Binding-site contacts:
Ligand atom C10 contacts residue LEU191 of chain 1.C at 4.2 Å (hydrophobic).
Ligand atom O8 contacts residue TYR92 of chain 1.C at 2.9 Å (h-bond).
Ligand atom O8 contacts residue TRP148 of chain 1.C at 4.0 Å.
Ligand atom C10 contacts residue THR130 of chain 1.C at 3.7 Å.
Ligand atom C11 contacts residue THR130 of chain 1.C at 3.5 Å.
Ligand atom C9 contacts residue HIS180 of chain 1.C at 3.6 Å.
Ligand atom C11 contacts residue TRP148 of chain 1.C at 3.9 Å (hydrophobic).
Ligand atom C5 contacts residue THR130 of chain 1.C at 3.9 Å.
Ligand atom C8 contacts residue TYR92 of chain 1.C at 3.7 Å (hydrophobic).
Ligand atom O7 contacts residue LEU191 of chain 1.C at 4.3 Å.
Ligand atom C9 contacts residue GLU187 of chain 1.C at 3.3 Å.
Ligand atom C9 contacts residue TRP148 of chain 1.C at 3.9 Å (hydrophobic).
Ligand atom C10 contacts residue TRP148 of chain 1.C at 4.3 Å (hydrophobic).
Ligand atom N5 contacts residue TRP148 of chain 1.C at 4.1 Å.
Ligand atom C1 contacts residue ARG132 of chain 1.C at 3.9 Å.
Ligand atom C8 contacts residue TRP148 of chain 1.C at 4.2 Å (hydrophobic).
Ligand atom O9 contacts residue TYR92 of chain 1.C at 4.2 Å.
Ligand atom O9 contacts residue HIS180 of chain 1.C at 4.0 Å.
Ligand atom C8 contacts residue GLU187 of chain 1.C at 4.3 Å.
Ligand atom O10 contacts residue LEU191 of chain 1.C at 3.1 Å.
Ligand atom O1A contacts residue THR131 of chain 1.C at 3.8 Å.
Ligand atom C8 contacts residue SER225 of chain 1.C at 4.2 Å.
Ligand atom C6 contacts residue THR130 of chain 1.C at 4.3 Å.
Ligand atom C4 contacts residue THR130 of chain 1.C at 3.5 Å.
Ligand atom C9 contacts residue LEU191 of chain 1.C at 4.3 Å (hydrophobic).
Ligand atom O4 contacts residue THR130 of chain 1.C at 3.7 Å.
Ligand atom O9 contacts residue SER183 of chain 1.C at 3.8 Å.
Ligand atom C11 contacts residue GLY129 of chain 1.C at 3.5 Å.
Ligand atom O9 contacts residue GLU187 of chain 1.C at 1.9 Å (salt-bridge).
Ligand atom C9 contacts residue TYR92 of chain 1.C at 3.2 Å (hydrophobic).
Ligand atom O1B contacts residue THR131 of chain 1.C at 2.9 Å (h-bond).
Ligand atom O9 contacts residue SER225 of chain 1.C at 2.7 Å (h-bond).
Ligand atom O1B contacts residue ARG132 of chain 1.C at 3.8 Å.
Ligand atom C1 contacts residue THR131 of chain 1.C at 3.8 Å.
Ligand atom O10 contacts residue VAL150 of chain 1.C at 4.1 Å.
Ligand atom O1A contacts residue ARG132 of chain 1.C at 3.3 Å.
Ligand atom N5 contacts residue THR130 of chain 1.C at 3.0 Å (h-bond).
Ligand atom C11 contacts residue VAL150 of chain 1.C at 4.1 Å (hydrophobic).
Ligand atom C7 contacts residue TRP148 of chain 1.C at 4.0 Å (hydrophobic).
Ligand atom C9 contacts residue SER225 of chain 1.C at 3.2 Å.

A protein and the small-molecule ligand that binds it are described below.
Small molecule (SMILES): CC(=O)N[C@H]1[C@H]([C@H](O)[C@H](O)CO)O[C@@](O)(C(=O)O)C[C@@H]1O

Sequence of chain 1.C:
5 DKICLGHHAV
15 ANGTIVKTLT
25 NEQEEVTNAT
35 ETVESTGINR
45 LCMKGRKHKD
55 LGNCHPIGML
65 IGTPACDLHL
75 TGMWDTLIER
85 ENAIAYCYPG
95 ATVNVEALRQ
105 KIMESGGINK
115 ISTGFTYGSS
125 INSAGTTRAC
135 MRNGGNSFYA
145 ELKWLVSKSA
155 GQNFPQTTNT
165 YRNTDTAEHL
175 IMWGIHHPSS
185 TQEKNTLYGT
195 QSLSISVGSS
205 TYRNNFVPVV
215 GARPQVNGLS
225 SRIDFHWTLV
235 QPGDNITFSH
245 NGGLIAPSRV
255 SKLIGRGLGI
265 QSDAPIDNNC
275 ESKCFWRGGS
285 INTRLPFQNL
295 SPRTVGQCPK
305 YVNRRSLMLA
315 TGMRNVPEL